Sequence of chain 1.A:
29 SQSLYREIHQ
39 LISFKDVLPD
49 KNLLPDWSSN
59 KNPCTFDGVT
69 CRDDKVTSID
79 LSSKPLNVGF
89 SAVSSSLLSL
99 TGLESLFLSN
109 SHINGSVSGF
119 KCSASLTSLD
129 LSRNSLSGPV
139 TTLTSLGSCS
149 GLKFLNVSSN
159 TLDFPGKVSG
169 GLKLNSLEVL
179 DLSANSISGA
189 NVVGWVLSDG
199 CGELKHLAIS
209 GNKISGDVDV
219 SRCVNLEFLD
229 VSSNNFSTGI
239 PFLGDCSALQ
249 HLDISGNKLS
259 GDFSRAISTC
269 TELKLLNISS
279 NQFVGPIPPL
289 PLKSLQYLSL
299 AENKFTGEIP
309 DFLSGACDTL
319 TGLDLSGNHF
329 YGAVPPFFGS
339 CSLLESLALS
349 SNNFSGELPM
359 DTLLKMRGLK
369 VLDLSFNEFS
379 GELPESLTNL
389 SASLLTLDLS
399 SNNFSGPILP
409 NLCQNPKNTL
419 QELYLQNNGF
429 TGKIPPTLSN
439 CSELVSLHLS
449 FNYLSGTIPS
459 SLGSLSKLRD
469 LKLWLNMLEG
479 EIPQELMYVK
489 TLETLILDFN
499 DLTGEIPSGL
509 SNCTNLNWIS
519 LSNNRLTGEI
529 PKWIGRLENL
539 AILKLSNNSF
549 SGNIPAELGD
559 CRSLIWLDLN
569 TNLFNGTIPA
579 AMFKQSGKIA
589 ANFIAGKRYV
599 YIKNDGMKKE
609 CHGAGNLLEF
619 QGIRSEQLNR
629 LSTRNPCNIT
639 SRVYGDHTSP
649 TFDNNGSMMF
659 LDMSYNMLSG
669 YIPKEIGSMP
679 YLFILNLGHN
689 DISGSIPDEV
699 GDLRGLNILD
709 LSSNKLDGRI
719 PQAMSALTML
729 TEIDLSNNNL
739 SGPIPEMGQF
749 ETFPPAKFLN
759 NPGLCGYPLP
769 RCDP

Binding-site contacts:
Ligand atom C2 contacts residue ASN112 of chain 1.A at 2.5 Å.
Ligand atom O5 contacts residue ASN112 of chain 1.A at 2.4 Å (h-bond).
Ligand atom C3 contacts residue ASN112 of chain 1.A at 3.8 Å.
Ligand atom O7 contacts residue ASN112 of chain 1.A at 3.6 Å (h-bond).
Ligand atom C4 contacts residue ASN112 of chain 1.A at 4.2 Å.
Ligand atom C1 contacts residue ASN112 of chain 1.A at 1.4 Å.
Ligand atom N2 contacts residue ASN112 of chain 1.A at 3.0 Å (h-bond).
Ligand atom C5 contacts residue ASN112 of chain 1.A at 3.6 Å.
Ligand atom C7 contacts residue ASN112 of chain 1.A at 3.4 Å.
Ligand atom C8 contacts residue GLY113 of chain 1.A at 4.1 Å.

The protein below binds the small molecule below.
Small molecule (SMILES): CC(=O)N[C@H]1[C@H](O[C@H]2[C@H](O)[C@@H](NC(C)=O)CO[C@@H]2CO)O[C@H](CO)[C@@H](O)[C@@H]1O